The small molecule below binds the protein below.
Small molecule (SMILES): CC(=O)N[C@H]1[C@H](O[C@H]2[C@H](O)[C@@H](NC(C)=O)CO[C@@H]2CO)O[C@H](CO)[C@@H](O)[C@@H]1O

Sequence of chain 1.G:
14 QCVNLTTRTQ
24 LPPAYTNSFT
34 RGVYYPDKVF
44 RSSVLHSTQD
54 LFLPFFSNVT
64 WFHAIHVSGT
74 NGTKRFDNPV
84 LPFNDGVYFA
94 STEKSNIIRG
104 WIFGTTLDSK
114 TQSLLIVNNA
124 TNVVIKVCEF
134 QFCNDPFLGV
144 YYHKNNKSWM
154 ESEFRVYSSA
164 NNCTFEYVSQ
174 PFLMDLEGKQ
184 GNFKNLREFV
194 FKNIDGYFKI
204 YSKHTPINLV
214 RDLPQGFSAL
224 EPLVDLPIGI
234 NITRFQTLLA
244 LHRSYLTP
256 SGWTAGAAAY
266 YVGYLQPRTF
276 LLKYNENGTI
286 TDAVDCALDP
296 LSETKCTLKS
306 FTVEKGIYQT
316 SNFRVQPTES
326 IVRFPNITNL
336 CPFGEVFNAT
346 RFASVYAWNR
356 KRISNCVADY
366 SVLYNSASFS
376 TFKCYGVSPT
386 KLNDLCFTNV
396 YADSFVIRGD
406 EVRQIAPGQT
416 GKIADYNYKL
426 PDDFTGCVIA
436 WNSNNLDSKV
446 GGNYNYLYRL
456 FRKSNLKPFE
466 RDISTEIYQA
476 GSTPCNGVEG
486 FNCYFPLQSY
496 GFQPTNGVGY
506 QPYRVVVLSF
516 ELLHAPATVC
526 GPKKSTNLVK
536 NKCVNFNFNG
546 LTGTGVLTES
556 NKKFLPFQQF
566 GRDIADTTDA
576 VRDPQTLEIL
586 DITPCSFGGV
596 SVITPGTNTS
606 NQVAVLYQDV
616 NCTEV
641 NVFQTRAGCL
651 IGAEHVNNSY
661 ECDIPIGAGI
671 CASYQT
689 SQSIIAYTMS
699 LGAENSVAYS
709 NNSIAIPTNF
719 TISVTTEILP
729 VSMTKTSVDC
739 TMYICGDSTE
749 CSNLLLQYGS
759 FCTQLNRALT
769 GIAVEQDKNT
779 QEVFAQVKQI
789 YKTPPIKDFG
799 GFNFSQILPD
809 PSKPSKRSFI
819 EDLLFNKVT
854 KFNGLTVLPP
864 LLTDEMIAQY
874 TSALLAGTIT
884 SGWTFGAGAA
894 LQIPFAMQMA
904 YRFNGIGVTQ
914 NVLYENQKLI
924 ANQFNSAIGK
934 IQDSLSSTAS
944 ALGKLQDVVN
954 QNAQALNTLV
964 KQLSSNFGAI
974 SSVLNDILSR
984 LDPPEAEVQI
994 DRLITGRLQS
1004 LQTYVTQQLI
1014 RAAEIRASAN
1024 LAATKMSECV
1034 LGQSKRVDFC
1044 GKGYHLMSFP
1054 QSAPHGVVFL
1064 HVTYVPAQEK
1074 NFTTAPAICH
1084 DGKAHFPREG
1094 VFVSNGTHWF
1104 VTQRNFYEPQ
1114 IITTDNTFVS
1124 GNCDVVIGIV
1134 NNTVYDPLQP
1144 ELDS

Binding-site contacts:
Ligand atom C6 contacts residue SER803 of chain 1.G at 3.2 Å.
Ligand atom C5 contacts residue GLN804 of chain 1.G at 4.0 Å.
Ligand atom O5 contacts residue GLN804 of chain 1.G at 3.5 Å (h-bond).
Ligand atom C2 contacts residue ASN801 of chain 1.G at 2.5 Å.
Ligand atom C3 contacts residue ASN801 of chain 1.G at 3.8 Å.
Ligand atom C1 contacts residue ASN801 of chain 1.G at 1.4 Å.
Ligand atom C1 contacts residue SER803 of chain 1.G at 4.0 Å.
Ligand atom O7 contacts residue ASN801 of chain 1.G at 3.1 Å (h-bond).
Ligand atom O5 contacts residue ASN801 of chain 1.G at 2.4 Å (h-bond).
Ligand atom C4 contacts residue ASN801 of chain 1.G at 4.2 Å.
Ligand atom C6 contacts residue GLN804 of chain 1.G at 3.2 Å.
Ligand atom C5 contacts residue ASN801 of chain 1.G at 3.7 Å.
Ligand atom O6 contacts residue GLN804 of chain 1.G at 2.6 Å (h-bond).
Ligand atom C7 contacts residue ASN801 of chain 1.G at 3.2 Å.
Ligand atom O5 contacts residue SER803 of chain 1.G at 3.0 Å (h-bond).
Ligand atom C5 contacts residue SER803 of chain 1.G at 3.5 Å.
Ligand atom O6 contacts residue SER803 of chain 1.G at 3.8 Å.
Ligand atom N2 contacts residue ASN801 of chain 1.G at 2.9 Å (h-bond).